Binding-site contacts:
Ligand atom C2 contacts residue ASP91 of chain 23.C at 3.2 Å.
Ligand atom C11 contacts residue PRO231 of chain 23.C at 3.5 Å (hydrophobic).
Ligand atom O7 contacts residue PRO274 of chain 23.A at 3.6 Å.
Ligand atom C6 contacts residue GLY282 of chain 23.A at 3.6 Å.
Ligand atom O1B contacts residue ARG104 of chain 23.C at 3.0 Å (salt-bridge).
Ligand atom N5 contacts residue PRO231 of chain 23.C at 3.0 Å (h-bond).
Ligand atom C3 contacts residue ARG104 of chain 23.C at 3.8 Å.
Ligand atom O4 contacts residue ASP232 of chain 23.C at 2.8 Å (salt-bridge).
Ligand atom C5 contacts residue PRO274 of chain 23.A at 3.9 Å (hydrophobic).
Ligand atom C10 contacts residue PRO231 of chain 23.C at 3.8 Å (hydrophobic).
Ligand atom O2 contacts residue GLY282 of chain 23.A at 3.8 Å.
Ligand atom O6 contacts residue ASN283 of chain 23.A at 3.0 Å (h-bond).
Ligand atom O4 contacts residue ASN275 of chain 23.A at 3.0 Å (h-bond).
Ligand atom C6 contacts residue ASN283 of chain 23.A at 3.8 Å.
Ligand atom C11 contacts residue ASP232 of chain 23.C at 3.6 Å.
Ligand atom C11 contacts residue ILE233 of chain 23.C at 3.6 Å (hydrophobic).
Ligand atom O6 contacts residue GLY282 of chain 23.A at 3.5 Å.
Ligand atom C4 contacts residue ASN275 of chain 23.A at 3.7 Å.
Ligand atom N5 contacts residue ASN275 of chain 23.A at 3.4 Å (h-bond).
Ligand atom O3 contacts residue ASP91 of chain 23.C at 3.5 Å.
Ligand atom O10 contacts residue ARG270 of chain 23.A at 3.6 Å.
Ligand atom C1 contacts residue ARG104 of chain 23.C at 3.8 Å.
Ligand atom O2 contacts residue PRO274 of chain 23.A at 3.4 Å.
Ligand atom O10 contacts residue ASN275 of chain 23.A at 3.0 Å (h-bond).
Ligand atom O4 contacts residue PRO231 of chain 23.C at 3.9 Å.
Ligand atom C5 contacts residue ASN275 of chain 23.A at 3.5 Å.
Ligand atom C5 contacts residue PRO231 of chain 23.C at 3.7 Å (hydrophobic).
Ligand atom C6 contacts residue ALA273 of chain 23.A at 3.8 Å (hydrophobic).
Ligand atom C5 contacts residue ASN283 of chain 23.A at 3.8 Å.
Ligand atom O6 contacts residue ALA273 of chain 23.A at 3.7 Å.
Ligand atom C11 contacts residue GLY234 of chain 23.C at 3.8 Å.
Ligand atom O6 contacts residue PRO274 of chain 23.A at 3.6 Å.
Ligand atom C10 contacts residue ASN275 of chain 23.A at 3.3 Å.
Ligand atom C1 contacts residue ASN283 of chain 23.A at 3.4 Å.
Ligand atom C4 contacts residue PRO231 of chain 23.C at 3.6 Å (hydrophobic).
Ligand atom C5 contacts residue GLY282 of chain 23.A at 3.8 Å.
Ligand atom O2 contacts residue ASP91 of chain 23.C at 2.5 Å (salt-bridge).
Ligand atom O5 contacts residue ASN283 of chain 23.A at 3.7 Å.
Ligand atom O4 contacts residue ARG95 of chain 23.C at 3.5 Å.
Ligand atom C4 contacts residue ASP232 of chain 23.C at 3.4 Å.

Sequence of chain 23.A:
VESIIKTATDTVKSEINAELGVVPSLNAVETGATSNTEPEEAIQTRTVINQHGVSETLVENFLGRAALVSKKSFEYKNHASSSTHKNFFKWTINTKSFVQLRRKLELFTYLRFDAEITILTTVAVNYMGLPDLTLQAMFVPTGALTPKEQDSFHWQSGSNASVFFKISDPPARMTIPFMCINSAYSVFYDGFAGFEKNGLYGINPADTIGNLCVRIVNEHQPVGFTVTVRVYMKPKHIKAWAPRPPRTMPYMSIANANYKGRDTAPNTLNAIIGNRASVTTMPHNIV

The protein below binds the small molecule below.
Small molecule (SMILES): CC(=O)N[C@@H]1[C@@H](O)[C@H](O[C@@H]2O[C@H](CO)[C@H](O)[C@H](O[C@]3(C(=O)O)C[C@H](O)[C@@H](NC(C)=O)[C@H]([C@H](O)[C@H](O)CO)O3)[C@H]2O)[C@@H](CO)O[C@H]1O

Sequence of chain 23.C:
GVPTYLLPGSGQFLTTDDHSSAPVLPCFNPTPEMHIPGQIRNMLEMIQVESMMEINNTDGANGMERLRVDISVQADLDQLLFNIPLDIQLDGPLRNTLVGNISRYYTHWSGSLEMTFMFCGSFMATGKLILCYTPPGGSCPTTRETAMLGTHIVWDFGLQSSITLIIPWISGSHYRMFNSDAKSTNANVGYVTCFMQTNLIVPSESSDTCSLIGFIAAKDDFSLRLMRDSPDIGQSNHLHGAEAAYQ